Sequence of chain 1.A:
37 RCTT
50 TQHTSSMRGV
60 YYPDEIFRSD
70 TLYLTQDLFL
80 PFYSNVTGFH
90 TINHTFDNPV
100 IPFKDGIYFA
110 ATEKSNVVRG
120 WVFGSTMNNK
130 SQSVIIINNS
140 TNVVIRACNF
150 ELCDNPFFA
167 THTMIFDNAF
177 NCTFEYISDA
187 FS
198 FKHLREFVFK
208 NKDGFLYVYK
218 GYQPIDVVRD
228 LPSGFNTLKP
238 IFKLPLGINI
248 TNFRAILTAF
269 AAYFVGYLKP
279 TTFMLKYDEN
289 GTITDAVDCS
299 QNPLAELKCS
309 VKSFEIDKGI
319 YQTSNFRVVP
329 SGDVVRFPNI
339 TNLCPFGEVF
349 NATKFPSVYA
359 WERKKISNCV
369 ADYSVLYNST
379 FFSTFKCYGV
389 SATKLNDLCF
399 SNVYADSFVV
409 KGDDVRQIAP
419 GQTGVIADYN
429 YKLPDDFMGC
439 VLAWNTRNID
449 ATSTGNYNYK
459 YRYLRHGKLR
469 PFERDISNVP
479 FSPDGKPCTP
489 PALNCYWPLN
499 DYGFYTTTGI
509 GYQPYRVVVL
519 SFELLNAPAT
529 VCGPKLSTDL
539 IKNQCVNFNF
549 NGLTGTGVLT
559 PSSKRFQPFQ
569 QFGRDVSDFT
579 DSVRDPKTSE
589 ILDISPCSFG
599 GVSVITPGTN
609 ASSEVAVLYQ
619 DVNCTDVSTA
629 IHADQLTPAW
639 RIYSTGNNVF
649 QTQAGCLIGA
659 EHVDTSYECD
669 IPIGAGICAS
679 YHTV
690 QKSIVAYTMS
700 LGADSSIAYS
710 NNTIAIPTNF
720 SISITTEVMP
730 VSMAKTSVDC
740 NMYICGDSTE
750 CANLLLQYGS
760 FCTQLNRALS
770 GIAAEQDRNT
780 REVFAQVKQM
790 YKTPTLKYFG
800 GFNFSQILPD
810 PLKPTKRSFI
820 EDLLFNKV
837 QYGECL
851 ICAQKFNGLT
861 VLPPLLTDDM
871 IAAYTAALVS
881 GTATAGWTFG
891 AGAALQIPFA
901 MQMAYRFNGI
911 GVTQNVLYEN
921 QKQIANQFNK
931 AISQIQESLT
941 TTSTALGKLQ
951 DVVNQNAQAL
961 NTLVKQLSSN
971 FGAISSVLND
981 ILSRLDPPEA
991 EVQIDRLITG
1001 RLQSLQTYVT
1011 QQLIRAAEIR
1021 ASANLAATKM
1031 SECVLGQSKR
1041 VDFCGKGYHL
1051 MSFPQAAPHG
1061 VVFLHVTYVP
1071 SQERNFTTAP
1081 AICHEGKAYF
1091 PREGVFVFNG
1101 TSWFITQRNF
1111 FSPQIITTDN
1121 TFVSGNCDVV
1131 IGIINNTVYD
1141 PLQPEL

The protein below binds the small molecule below.
Small molecule (SMILES): CC(=O)N[C@@H]1[C@@H](O)[C@H](O)[C@@H](CO)O[C@H]1O

Binding-site contacts:
Ligand atom C2 contacts residue ASN376 of chain 1.A at 2.3 Å.
Ligand atom C1 contacts residue ASN376 of chain 1.A at 1.4 Å.
Ligand atom O7 contacts residue ASN376 of chain 1.A at 3.3 Å (h-bond).
Ligand atom N2 contacts residue ASN376 of chain 1.A at 2.7 Å (h-bond).
Ligand atom C4 contacts residue ASN376 of chain 1.A at 4.1 Å.
Ligand atom C7 contacts residue ASN376 of chain 1.A at 3.2 Å.
Ligand atom C5 contacts residue ASN376 of chain 1.A at 3.7 Å.
Ligand atom C8 contacts residue ASN376 of chain 1.A at 4.3 Å.
Ligand atom C3 contacts residue ASN376 of chain 1.A at 3.6 Å.
Ligand atom O5 contacts residue ASN376 of chain 1.A at 2.4 Å (h-bond).